The small molecule below binds the protein below.
Small molecule (SMILES): NCc1ccc(N)cc1

Binding-site contacts:
Ligand atom C7 contacts residue SER158 of chain 1.A at 4.3 Å.
Ligand atom C1 contacts residue TYR224 of chain 1.A at 3.2 Å (hydrophobic).
Ligand atom N1 contacts residue GLN53 of chain 1.A at 4.0 Å.
Ligand atom N1 contacts residue SER158 of chain 1.A at 4.2 Å.
Ligand atom C1 contacts residue TYR62 of chain 1.A at 3.6 Å (hydrophobic).
Ligand atom N1 contacts residue TYR62 of chain 1.A at 3.9 Å.
Ligand atom C3 contacts residue ILE229 of chain 1.A at 4.0 Å (hydrophobic).
Ligand atom C1 contacts residue GLN189 of chain 1.A at 4.2 Å.
Ligand atom C3 contacts residue GLN189 of chain 1.A at 3.6 Å.
Ligand atom C6 contacts residue ASP159 of chain 1.A at 3.5 Å.
Ligand atom C1 contacts residue ASP156 of chain 1.A at 3.5 Å.
Ligand atom C4 contacts residue ASP159 of chain 1.A at 3.8 Å.
Ligand atom N2 contacts residue TRP11 of chain 1.A at 4.1 Å.
Ligand atom N1 contacts residue ASP156 of chain 1.A at 2.8 Å (salt-bridge).
Ligand atom C4 contacts residue ILE229 of chain 1.A at 3.7 Å (hydrophobic).
Ligand atom N2 contacts residue ASP159 of chain 1.A at 2.7 Å (salt-bridge).
Ligand atom C6 contacts residue GLN53 of chain 1.A at 3.9 Å.
Ligand atom N1 contacts residue SER157 of chain 1.A at 2.7 Å (h-bond).
Ligand atom C6 contacts residue VAL51 of chain 1.A at 4.1 Å (hydrophobic).
Ligand atom N1 contacts residue MTA1 of chain 1.D at 3.8 Å.
Ligand atom C3 contacts residue TYR224 of chain 1.A at 3.3 Å (hydrophobic).
Ligand atom C7 contacts residue TYR224 of chain 1.A at 3.9 Å (hydrophobic).
Ligand atom C4 contacts residue GLN189 of chain 1.A at 4.3 Å.
Ligand atom N2 contacts residue TYR224 of chain 1.A at 4.3 Å.
Ligand atom N1 contacts residue TYR224 of chain 1.A at 4.3 Å.
Ligand atom C7 contacts residue SER157 of chain 1.A at 3.9 Å.
Ligand atom C7 contacts residue ILE52 of chain 1.A at 4.2 Å (hydrophobic).
Ligand atom N2 contacts residue PRO225 of chain 1.A at 4.2 Å.
Ligand atom C7 contacts residue GLN53 of chain 1.A at 3.5 Å.
Ligand atom C2 contacts residue SER157 of chain 1.A at 3.7 Å.
Ligand atom C5 contacts residue ASP159 of chain 1.A at 3.2 Å.
Ligand atom C4 contacts residue TYR224 of chain 1.A at 3.6 Å (hydrophobic).
Ligand atom C2 contacts residue GLN189 of chain 1.A at 4.2 Å.
Ligand atom C1 contacts residue SER157 of chain 1.A at 3.5 Å.
Ligand atom C5 contacts residue ILE52 of chain 1.A at 4.2 Å (hydrophobic).
Ligand atom C2 contacts residue TYR224 of chain 1.A at 3.5 Å (hydrophobic).
Ligand atom C5 contacts residue TYR224 of chain 1.A at 3.8 Å (hydrophobic).
Ligand atom N2 contacts residue VAL51 of chain 1.A at 3.7 Å.
Ligand atom C6 contacts residue ILE52 of chain 1.A at 3.7 Å (hydrophobic).
Ligand atom C6 contacts residue TYR224 of chain 1.A at 4.0 Å (hydrophobic).

Sequence of chain 1.A:
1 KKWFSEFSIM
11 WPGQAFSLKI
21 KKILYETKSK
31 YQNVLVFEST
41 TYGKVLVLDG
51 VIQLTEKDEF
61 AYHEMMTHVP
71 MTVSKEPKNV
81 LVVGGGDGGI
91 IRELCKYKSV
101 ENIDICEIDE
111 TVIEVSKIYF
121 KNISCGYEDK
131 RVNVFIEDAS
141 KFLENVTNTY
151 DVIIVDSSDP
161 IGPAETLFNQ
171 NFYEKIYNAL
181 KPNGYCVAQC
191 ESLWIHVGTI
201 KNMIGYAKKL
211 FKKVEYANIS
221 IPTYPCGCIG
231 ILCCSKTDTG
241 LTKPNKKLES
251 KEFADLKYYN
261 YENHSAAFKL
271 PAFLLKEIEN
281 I